Sequence of chain 1.B:
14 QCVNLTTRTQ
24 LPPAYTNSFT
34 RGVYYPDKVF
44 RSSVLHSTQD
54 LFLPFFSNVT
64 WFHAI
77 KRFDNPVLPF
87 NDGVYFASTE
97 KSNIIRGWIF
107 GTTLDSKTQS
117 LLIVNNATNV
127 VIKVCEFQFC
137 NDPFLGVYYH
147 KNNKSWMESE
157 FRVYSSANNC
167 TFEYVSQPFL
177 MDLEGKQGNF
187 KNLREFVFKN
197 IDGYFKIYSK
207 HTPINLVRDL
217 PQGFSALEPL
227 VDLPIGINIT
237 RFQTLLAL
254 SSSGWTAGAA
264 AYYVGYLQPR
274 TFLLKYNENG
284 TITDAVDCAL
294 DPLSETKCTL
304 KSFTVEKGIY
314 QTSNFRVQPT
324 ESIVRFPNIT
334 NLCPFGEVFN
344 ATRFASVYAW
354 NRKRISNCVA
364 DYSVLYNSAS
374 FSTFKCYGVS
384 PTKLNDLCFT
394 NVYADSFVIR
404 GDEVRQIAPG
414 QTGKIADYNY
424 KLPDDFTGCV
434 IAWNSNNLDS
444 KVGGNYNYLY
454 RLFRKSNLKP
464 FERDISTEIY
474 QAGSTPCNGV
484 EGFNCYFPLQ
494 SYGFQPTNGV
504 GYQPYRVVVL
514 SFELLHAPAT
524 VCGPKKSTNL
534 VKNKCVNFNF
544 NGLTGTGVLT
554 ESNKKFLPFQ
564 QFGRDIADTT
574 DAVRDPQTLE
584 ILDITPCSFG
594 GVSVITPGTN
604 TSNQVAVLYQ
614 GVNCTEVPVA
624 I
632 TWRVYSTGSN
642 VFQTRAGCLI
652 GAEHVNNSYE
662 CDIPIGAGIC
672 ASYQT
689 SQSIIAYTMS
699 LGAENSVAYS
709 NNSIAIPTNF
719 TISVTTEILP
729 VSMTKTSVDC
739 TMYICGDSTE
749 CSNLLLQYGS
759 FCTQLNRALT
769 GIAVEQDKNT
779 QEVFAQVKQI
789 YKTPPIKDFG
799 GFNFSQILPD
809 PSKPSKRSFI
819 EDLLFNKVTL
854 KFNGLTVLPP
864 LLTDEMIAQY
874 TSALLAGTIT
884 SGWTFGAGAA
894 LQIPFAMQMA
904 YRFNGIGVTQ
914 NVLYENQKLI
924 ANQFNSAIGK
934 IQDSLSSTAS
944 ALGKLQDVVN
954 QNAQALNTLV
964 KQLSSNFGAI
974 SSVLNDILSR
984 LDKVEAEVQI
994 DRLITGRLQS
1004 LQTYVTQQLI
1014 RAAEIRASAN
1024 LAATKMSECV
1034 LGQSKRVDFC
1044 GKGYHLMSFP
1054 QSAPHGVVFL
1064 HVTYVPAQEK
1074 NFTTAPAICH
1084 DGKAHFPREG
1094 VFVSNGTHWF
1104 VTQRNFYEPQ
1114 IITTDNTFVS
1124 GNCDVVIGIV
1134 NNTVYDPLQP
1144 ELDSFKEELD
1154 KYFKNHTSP

The small molecule below binds the protein below.
Small molecule (SMILES): CC(=O)N[C@H]1[C@H](O[C@H]2[C@H](O)[C@@H](NC(C)=O)CO[C@@H]2CO)O[C@H](CO)[C@@H](O)[C@@H]1O

Binding-site contacts:
Ligand atom N2 contacts residue ASN165 of chain 1.B at 2.9 Å (h-bond).
Ligand atom C5 contacts residue ASN165 of chain 1.B at 3.7 Å.
Ligand atom C4 contacts residue ASN165 of chain 1.B at 4.3 Å.
Ligand atom C7 contacts residue ASN165 of chain 1.B at 3.4 Å.
Ligand atom C2 contacts residue ASN165 of chain 1.B at 2.5 Å.
Ligand atom C5 contacts residue ASN164 of chain 1.B at 4.2 Å.
Ligand atom C6 contacts residue ASN164 of chain 1.B at 3.7 Å.
Ligand atom O5 contacts residue GLU132 of chain 1.B at 3.9 Å.
Ligand atom C1 contacts residue ASN165 of chain 1.B at 1.4 Å.
Ligand atom C1 contacts residue GLU132 of chain 1.B at 3.3 Å.
Ligand atom O6 contacts residue ASN164 of chain 1.B at 3.5 Å (h-bond).
Ligand atom C1 contacts residue ASN164 of chain 1.B at 4.5 Å.
Ligand atom N2 contacts residue GLU132 of chain 1.B at 3.6 Å (salt-bridge).
Ligand atom O5 contacts residue ASN164 of chain 1.B at 3.4 Å (h-bond).
Ligand atom C3 contacts residue ASN165 of chain 1.B at 3.8 Å.
Ligand atom C8 contacts residue GLU132 of chain 1.B at 4.3 Å.
Ligand atom O7 contacts residue ASN165 of chain 1.B at 3.6 Å (h-bond).
Ligand atom C8 contacts residue ASN165 of chain 1.B at 4.5 Å.
Ligand atom O5 contacts residue ASN165 of chain 1.B at 2.4 Å (h-bond).
Ligand atom C7 contacts residue GLU132 of chain 1.B at 4.1 Å.
Ligand atom C2 contacts residue GLU132 of chain 1.B at 4.1 Å.